A small-molecule ligand and the protein it binds are described below.
Small molecule (SMILES): CCCCCn1cc(-c2ccccc2)nc1N

Sequence of chain 1.A:
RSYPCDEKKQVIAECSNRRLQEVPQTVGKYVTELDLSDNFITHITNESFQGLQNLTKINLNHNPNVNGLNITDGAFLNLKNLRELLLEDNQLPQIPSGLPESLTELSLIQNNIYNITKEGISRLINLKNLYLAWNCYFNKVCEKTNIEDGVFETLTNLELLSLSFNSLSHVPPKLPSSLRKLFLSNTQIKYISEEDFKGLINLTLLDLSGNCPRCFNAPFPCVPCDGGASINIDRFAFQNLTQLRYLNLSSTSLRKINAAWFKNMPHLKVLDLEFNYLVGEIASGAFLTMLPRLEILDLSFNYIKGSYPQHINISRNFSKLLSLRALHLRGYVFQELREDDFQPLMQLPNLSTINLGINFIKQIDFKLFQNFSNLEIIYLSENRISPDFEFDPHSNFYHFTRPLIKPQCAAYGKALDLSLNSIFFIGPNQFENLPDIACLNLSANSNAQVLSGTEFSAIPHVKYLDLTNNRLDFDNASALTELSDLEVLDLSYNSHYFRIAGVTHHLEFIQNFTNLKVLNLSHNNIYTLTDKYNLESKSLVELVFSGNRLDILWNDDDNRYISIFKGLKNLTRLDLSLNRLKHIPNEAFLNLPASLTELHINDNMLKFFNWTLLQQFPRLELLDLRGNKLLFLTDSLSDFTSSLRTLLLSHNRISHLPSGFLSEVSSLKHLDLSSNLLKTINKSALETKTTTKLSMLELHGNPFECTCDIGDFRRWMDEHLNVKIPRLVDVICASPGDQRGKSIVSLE

Sequence of chain 1.B:
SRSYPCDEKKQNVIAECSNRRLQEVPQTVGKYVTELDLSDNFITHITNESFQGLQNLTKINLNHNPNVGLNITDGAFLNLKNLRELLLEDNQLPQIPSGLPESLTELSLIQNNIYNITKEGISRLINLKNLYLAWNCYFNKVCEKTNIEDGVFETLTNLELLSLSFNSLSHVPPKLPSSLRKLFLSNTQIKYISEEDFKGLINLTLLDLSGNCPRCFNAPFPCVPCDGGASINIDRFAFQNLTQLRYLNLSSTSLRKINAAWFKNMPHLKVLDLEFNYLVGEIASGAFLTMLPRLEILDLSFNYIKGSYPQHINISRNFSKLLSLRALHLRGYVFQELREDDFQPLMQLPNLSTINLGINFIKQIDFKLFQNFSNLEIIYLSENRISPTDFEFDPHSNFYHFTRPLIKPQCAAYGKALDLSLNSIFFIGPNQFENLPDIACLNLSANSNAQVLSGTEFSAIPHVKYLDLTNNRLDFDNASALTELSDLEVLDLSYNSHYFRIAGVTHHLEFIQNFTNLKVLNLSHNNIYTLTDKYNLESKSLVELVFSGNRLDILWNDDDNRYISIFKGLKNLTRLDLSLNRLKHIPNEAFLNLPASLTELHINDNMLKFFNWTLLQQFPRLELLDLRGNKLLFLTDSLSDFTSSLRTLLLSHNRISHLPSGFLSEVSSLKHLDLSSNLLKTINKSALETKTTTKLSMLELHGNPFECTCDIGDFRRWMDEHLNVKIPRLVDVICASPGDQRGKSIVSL

Binding-site contacts:
Ligand atom C5 contacts residue PHE383 of chain 1.A at 3.3 Å (hydrophobic).
Ligand atom C10 contacts residue TYR326 of chain 1.A at 4.0 Å (hydrophobic).
Ligand atom C8 contacts residue THR552 of chain 1.B at 3.9 Å.
Ligand atom C13 contacts residue ILE381 of chain 1.A at 3.9 Å (hydrophobic).
Ligand atom C8 contacts residue PHE383 of chain 1.A at 4.0 Å (hydrophobic).
Ligand atom C5 contacts residue VAL498 of chain 1.B at 4.0 Å (hydrophobic).
Ligand atom C contacts residue PHE383 of chain 1.A at 3.7 Å (hydrophobic).
Ligand atom C6 contacts residue PHE383 of chain 1.A at 3.8 Å (hydrophobic).
Ligand atom C11 contacts residue TYR326 of chain 1.A at 4.0 Å (hydrophobic).
Ligand atom C13 contacts residue VAL356 of chain 1.A at 3.8 Å (hydrophobic).
Ligand atom C2 contacts residue TYR331 of chain 1.A at 3.4 Å (hydrophobic).
Ligand atom C6 contacts residue ASP523 of chain 1.B at 3.9 Å.
Ligand atom C13 contacts residue PHE324 of chain 1.A at 3.6 Å (hydrophobic).
Ligand atom C8 contacts residue ASP521 of chain 1.B at 3.5 Å.
Ligand atom C3 contacts residue PHE383 of chain 1.A at 3.7 Å (hydrophobic).
Ligand atom C2 contacts residue PHE383 of chain 1.A at 3.7 Å (hydrophobic).
Ligand atom C13 contacts residue GLY354 of chain 1.A at 3.7 Å.
Ligand atom C contacts residue TYR331 of chain 1.A at 3.4 Å (hydrophobic).
Ligand atom C9 contacts residue THR552 of chain 1.B at 3.6 Å.
Ligand atom C1 contacts residue VAL356 of chain 1.A at 3.8 Å (hydrophobic).
Ligand atom C12 contacts residue VAL551 of chain 1.B at 4.0 Å (hydrophobic).
Ligand atom N2 contacts residue ASP521 of chain 1.B at 3.0 Å (salt-bridge).
Ligand atom N2 contacts residue THR552 of chain 1.B at 3.0 Å (h-bond).
Ligand atom N2 contacts residue ASP523 of chain 1.B at 3.5 Å.
Ligand atom C12 contacts residue TYR326 of chain 1.A at 3.8 Å (hydrophobic).
Ligand atom C13 contacts residue TYR326 of chain 1.A at 3.8 Å (hydrophobic).
Ligand atom N2 contacts residue VAL551 of chain 1.B at 4.0 Å.
Ligand atom N contacts residue ASP523 of chain 1.B at 3.5 Å (salt-bridge).
Ligand atom C5 contacts residue ASP521 of chain 1.B at 3.8 Å.
Ligand atom N1 contacts residue ASP523 of chain 1.B at 3.9 Å.
Ligand atom N1 contacts residue ASP521 of chain 1.B at 2.7 Å (salt-bridge).
Ligand atom C6 contacts residue ASP521 of chain 1.B at 3.9 Å.
Ligand atom C9 contacts residue ASP523 of chain 1.B at 3.5 Å.
Ligand atom C8 contacts residue ASP523 of chain 1.B at 3.4 Å.
Ligand atom C10 contacts residue THR552 of chain 1.B at 3.9 Å.
Ligand atom C12 contacts residue GLY550 of chain 1.B at 3.6 Å.
Ligand atom C4 contacts residue PHE383 of chain 1.A at 3.5 Å (hydrophobic).
Ligand atom C7 contacts residue ASP523 of chain 1.B at 3.6 Å.
Ligand atom C1 contacts residue PHE383 of chain 1.A at 3.9 Å (hydrophobic).
Ligand atom N1 contacts residue PHE383 of chain 1.A at 3.5 Å.